Sequence of chain 1.B:
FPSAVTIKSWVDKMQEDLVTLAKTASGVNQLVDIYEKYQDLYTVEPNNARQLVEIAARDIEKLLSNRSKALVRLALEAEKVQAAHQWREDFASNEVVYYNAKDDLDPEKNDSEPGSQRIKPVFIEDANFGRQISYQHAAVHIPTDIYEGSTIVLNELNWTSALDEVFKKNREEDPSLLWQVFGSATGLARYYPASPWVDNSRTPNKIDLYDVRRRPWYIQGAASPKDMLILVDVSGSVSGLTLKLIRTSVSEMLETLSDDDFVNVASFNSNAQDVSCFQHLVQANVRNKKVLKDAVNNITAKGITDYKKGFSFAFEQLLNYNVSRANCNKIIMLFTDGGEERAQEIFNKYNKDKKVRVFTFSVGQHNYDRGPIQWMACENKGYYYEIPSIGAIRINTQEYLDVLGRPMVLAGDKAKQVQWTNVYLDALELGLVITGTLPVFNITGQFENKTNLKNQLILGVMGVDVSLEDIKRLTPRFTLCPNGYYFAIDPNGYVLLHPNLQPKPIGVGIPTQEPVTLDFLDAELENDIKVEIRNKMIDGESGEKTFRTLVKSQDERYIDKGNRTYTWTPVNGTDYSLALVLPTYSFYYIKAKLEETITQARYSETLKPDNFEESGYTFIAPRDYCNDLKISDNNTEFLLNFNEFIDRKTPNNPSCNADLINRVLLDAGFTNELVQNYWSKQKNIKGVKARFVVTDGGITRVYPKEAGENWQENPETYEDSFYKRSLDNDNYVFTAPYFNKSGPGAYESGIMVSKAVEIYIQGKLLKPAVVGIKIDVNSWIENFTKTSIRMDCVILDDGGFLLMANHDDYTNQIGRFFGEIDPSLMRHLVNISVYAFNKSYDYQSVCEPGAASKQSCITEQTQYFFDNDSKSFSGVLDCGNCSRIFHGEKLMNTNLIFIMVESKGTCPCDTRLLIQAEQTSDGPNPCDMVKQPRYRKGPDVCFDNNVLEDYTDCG

The small molecule below binds the protein below.
Small molecule (SMILES): CC(=O)N[C@H]1[C@H](O[C@H]2[C@H](O)[C@@H](NC(C)=O)CO[C@@H]2CO)O[C@H](CO)[C@@H](O)[C@@H]1O[C@@H]1O[C@H](CO)[C@@H](O)[C@H](O)[C@@H]1O

Binding-site contacts:
Ligand atom O6 contacts residue THR50 of chain 1.B at 4.3 Å.
Ligand atom O4 contacts residue THR50 of chain 1.B at 4.2 Å.
Ligand atom O6 contacts residue THR46 of chain 1.B at 3.8 Å.
Ligand atom C2 contacts residue SER820 of chain 1.B at 4.1 Å.
Ligand atom C1 contacts residue ASP43 of chain 1.B at 3.7 Å.
Ligand atom C8 contacts residue ILE816 of chain 1.B at 3.8 Å (hydrophobic).
Ligand atom C6 contacts residue ASP43 of chain 1.B at 3.2 Å.
Ligand atom C1 contacts residue ASN824 of chain 1.B at 1.4 Å.
Ligand atom C8 contacts residue LEU47 of chain 1.B at 4.0 Å (hydrophobic).
Ligand atom C1 contacts residue GLU823 of chain 1.B at 3.5 Å.
Ligand atom C4 contacts residue ASP43 of chain 1.B at 3.3 Å.
Ligand atom C4 contacts residue ASN824 of chain 1.B at 3.3 Å.
Ligand atom O7 contacts residue LEU44 of chain 1.B at 3.7 Å.
Ligand atom O6 contacts residue ASP43 of chain 1.B at 4.3 Å.
Ligand atom O5 contacts residue GLU823 of chain 1.B at 3.2 Å (salt-bridge).
Ligand atom C2 contacts residue ASP43 of chain 1.B at 3.2 Å.
Ligand atom O3 contacts residue ASP43 of chain 1.B at 3.1 Å (salt-bridge).
Ligand atom O7 contacts residue ASP43 of chain 1.B at 2.8 Å (salt-bridge).
Ligand atom C7 contacts residue LEU47 of chain 1.B at 3.6 Å (hydrophobic).
Ligand atom C5 contacts residue ASP43 of chain 1.B at 3.4 Å.
Ligand atom O5 contacts residue ASN824 of chain 1.B at 2.5 Å (h-bond).
Ligand atom C8 contacts residue TRP821 of chain 1.B at 3.6 Å (hydrophobic).
Ligand atom O7 contacts residue LEU47 of chain 1.B at 3.3 Å.
Ligand atom C5 contacts residue ASN824 of chain 1.B at 3.1 Å.
Ligand atom N2 contacts residue ASN824 of chain 1.B at 3.5 Å (h-bond).
Ligand atom C6 contacts residue LYS827 of chain 1.B at 3.9 Å.
Ligand atom O3 contacts residue LEU47 of chain 1.B at 3.3 Å.
Ligand atom C2 contacts residue ASN824 of chain 1.B at 2.5 Å.
Ligand atom O5 contacts residue ASP43 of chain 1.B at 2.8 Å (salt-bridge).
Ligand atom N2 contacts residue SER820 of chain 1.B at 3.2 Å (h-bond).
Ligand atom C6 contacts residue THR46 of chain 1.B at 3.5 Å.
Ligand atom C3 contacts residue ASP43 of chain 1.B at 3.6 Å.
Ligand atom C8 contacts residue SER820 of chain 1.B at 3.7 Å.
Ligand atom C7 contacts residue ASP43 of chain 1.B at 3.6 Å.
Ligand atom C6 contacts residue ASN824 of chain 1.B at 3.1 Å.
Ligand atom C1 contacts residue SER820 of chain 1.B at 3.9 Å.
Ligand atom N2 contacts residue ASP43 of chain 1.B at 3.9 Å.
Ligand atom C3 contacts residue ASN824 of chain 1.B at 3.5 Å.
Ligand atom O4 contacts residue ASP43 of chain 1.B at 3.9 Å.
Ligand atom C7 contacts residue SER820 of chain 1.B at 3.9 Å.